The protein below binds the small molecule below.
Small molecule (SMILES): COc1cccc([C@H]2O[C@H](CC(=O)N[C@@H](CC(=O)O)C(=O)O)C(=O)N(CC(C)(C)C)c3ccc(Cl)cc32)c1OC

Sequence of chain 1.A:
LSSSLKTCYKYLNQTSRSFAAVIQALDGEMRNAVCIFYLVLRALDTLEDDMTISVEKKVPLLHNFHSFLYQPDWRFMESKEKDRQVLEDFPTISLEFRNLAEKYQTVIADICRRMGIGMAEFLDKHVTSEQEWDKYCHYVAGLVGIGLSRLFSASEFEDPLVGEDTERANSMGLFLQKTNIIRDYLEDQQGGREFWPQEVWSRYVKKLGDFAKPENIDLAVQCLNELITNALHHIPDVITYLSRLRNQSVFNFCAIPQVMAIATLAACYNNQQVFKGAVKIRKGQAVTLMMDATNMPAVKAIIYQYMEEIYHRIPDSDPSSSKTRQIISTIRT

Binding-site contacts:
Ligand atom C14 contacts residue CYS259 of chain 1.A at 3.9 Å (hydrophobic).
Ligand atom C11 contacts residue LEU153 of chain 1.A at 3.8 Å (hydrophobic).
Ligand atom C13 contacts residue PHE258 of chain 1.A at 3.9 Å (hydrophobic).
Ligand atom C16 contacts residue LEU153 of chain 1.A at 3.3 Å (hydrophobic).
Ligand atom CL1 contacts residue TYR43 of chain 1.A at 3.9 Å.
Ligand atom O39 contacts residue SER21 of chain 1.A at 3.4 Å (h-bond).
Ligand atom C9 contacts residue TYR43 of chain 1.A at 3.6 Å (hydrophobic).
Ligand atom O40 contacts residue SER21 of chain 1.A at 3.9 Å.
Ligand atom C9 contacts residue LEU46 of chain 1.A at 3.9 Å (hydrophobic).
Ligand atom O6 contacts residue PRO262 of chain 1.A at 3.8 Å.
Ligand atom O18 contacts residue GLY150 of chain 1.A at 3.5 Å.
Ligand atom O34 contacts residue ASN185 of chain 1.A at 3.9 Å.
Ligand atom C29 contacts residue PHE24 of chain 1.A at 4.0 Å (hydrophobic).
Ligand atom O36 contacts residue PHE24 of chain 1.A at 3.9 Å.
Ligand atom C10 contacts residue VAL149 of chain 1.A at 4.0 Å (hydrophobic).
Ligand atom C21 contacts residue GLY150 of chain 1.A at 3.9 Å.
Ligand atom O18 contacts residue LEU153 of chain 1.A at 3.5 Å.
Ligand atom CL1 contacts residue LEU153 of chain 1.A at 3.9 Å.
Ligand atom C10 contacts residue TYR43 of chain 1.A at 3.8 Å (hydrophobic).
Ligand atom C26 contacts residue LEU181 of chain 1.A at 3.7 Å (hydrophobic).
Ligand atom C38 contacts residue SER21 of chain 1.A at 3.9 Å.
Ligand atom C21 contacts residue GLY178 of chain 1.A at 3.4 Å.
Ligand atom C19 contacts residue GLY150 of chain 1.A at 3.9 Å.
Ligand atom C25 contacts residue VAL145 of chain 1.A at 3.9 Å (hydrophobic).
Ligand atom O40 contacts residue PHE24 of chain 1.A at 3.7 Å.
Ligand atom C5 contacts residue PHE24 of chain 1.A at 4.0 Å (hydrophobic).
Ligand atom C14 contacts residue PHE258 of chain 1.A at 3.5 Å (hydrophobic).
Ligand atom C21 contacts residue MET177 of chain 1.A at 4.0 Å (hydrophobic).
Ligand atom C25 contacts residue ALA146 of chain 1.A at 3.9 Å (hydrophobic).
Ligand atom C15 contacts residue LEU153 of chain 1.A at 3.6 Å (hydrophobic).
Ligand atom O6 contacts residue PHE24 of chain 1.A at 3.8 Å.
Ligand atom C13 contacts residue PHE24 of chain 1.A at 3.8 Å (hydrophobic).
Ligand atom C25 contacts residue GLN182 of chain 1.A at 3.2 Å.
Ligand atom C17 contacts residue LEU153 of chain 1.A at 3.5 Å (hydrophobic).
Ligand atom C13 contacts residue PRO262 of chain 1.A at 3.9 Å (hydrophobic).
Ligand atom C19 contacts residue TYR246 of chain 1.A at 3.6 Å (hydrophobic).
Ligand atom C27 contacts residue VAL149 of chain 1.A at 3.8 Å (hydrophobic).
Ligand atom O20 contacts residue LEU153 of chain 1.A at 3.9 Å.
Ligand atom C15 contacts residue CYS259 of chain 1.A at 4.0 Å (hydrophobic).
Ligand atom C21 contacts residue LEU181 of chain 1.A at 4.0 Å (hydrophobic).